Binding-site contacts:
Ligand atom ND2 contacts residue VAL204 of chain 1.A at 2.9 Å (h-bond).
Ligand atom O contacts residue ALA70 of chain 1.A at 4.0 Å.
Ligand atom CG contacts residue ARG66 of chain 1.A at 3.6 Å.
Ligand atom CB contacts residue ALA70 of chain 1.A at 3.7 Å (hydrophobic).
Ligand atom OD1 contacts residue ARG66 of chain 1.A at 2.9 Å (salt-bridge).
Ligand atom CG contacts residue TYR118 of chain 1.A at 3.7 Å (hydrophobic).
Ligand atom ND2 contacts residue VAL69 of chain 1.A at 3.3 Å (h-bond).
Ligand atom ND2 contacts residue GLY206 of chain 1.A at 2.9 Å (h-bond).
Ligand atom CG contacts residue TRP205 of chain 1.A at 4.0 Å (hydrophobic).
Ligand atom OD1 contacts residue VAL69 of chain 1.A at 3.2 Å (h-bond).
Ligand atom CB contacts residue TRP205 of chain 1.A at 3.5 Å (hydrophobic).
Ligand atom OD1 contacts residue TRP205 of chain 1.A at 3.9 Å.
Ligand atom OD1 contacts residue PRO68 of chain 1.A at 3.4 Å.
Ligand atom ND2 contacts residue ARG66 of chain 1.A at 3.5 Å (salt-bridge).
Ligand atom CB contacts residue VAL69 of chain 1.A at 3.5 Å (hydrophobic).
Ligand atom CA contacts residue TRP205 of chain 1.A at 3.6 Å (hydrophobic).
Ligand atom CG1 contacts residue TYR118 of chain 1.A at 3.8 Å (hydrophobic).
Ligand atom ND2 contacts residue TRP205 of chain 1.A at 3.7 Å.
Ligand atom OD1 contacts residue VAL204 of chain 1.A at 3.5 Å.
Ligand atom OD1 contacts residue THR100 of chain 1.A at 2.9 Å (h-bond).
Ligand atom CB contacts residue VAL204 of chain 1.A at 3.4 Å (hydrophobic).
Ligand atom CG contacts residue THR100 of chain 1.A at 3.6 Å.
Ligand atom OD1 contacts residue GLY206 of chain 1.A at 3.2 Å.
Ligand atom O contacts residue TYR118 of chain 1.A at 3.5 Å (h-bond).
Ligand atom N contacts residue TRP205 of chain 1.A at 4.0 Å.
Ligand atom CB contacts residue GLY206 of chain 1.A at 3.9 Å.
Ligand atom CG contacts residue VAL69 of chain 1.A at 3.1 Å (hydrophobic).
Ligand atom CG contacts residue VAL204 of chain 1.A at 3.5 Å (hydrophobic).
Ligand atom ND2 contacts residue TYR118 of chain 1.A at 2.9 Å (h-bond).
Ligand atom OD1 contacts residue GLY99 of chain 1.A at 3.2 Å.
Ligand atom CB contacts residue TYR118 of chain 1.A at 3.5 Å (hydrophobic).
Ligand atom O contacts residue VAL204 of chain 1.A at 3.6 Å.
Ligand atom O contacts residue TRP205 of chain 1.A at 3.4 Å.
Ligand atom O contacts residue PRO68 of chain 1.A at 4.0 Å.
Ligand atom CG contacts residue GLY206 of chain 1.A at 3.8 Å.
Ligand atom C contacts residue TRP205 of chain 1.A at 3.6 Å (hydrophobic).
Ligand atom O contacts residue GLY206 of chain 1.A at 2.9 Å (h-bond).
Ligand atom CD1 contacts residue TYR118 of chain 1.A at 4.0 Å (hydrophobic).
Ligand atom C contacts residue GLY206 of chain 1.A at 4.1 Å.
Ligand atom ND2 contacts residue THR100 of chain 1.A at 2.9 Å (h-bond).

Sequence of chain 1.A:
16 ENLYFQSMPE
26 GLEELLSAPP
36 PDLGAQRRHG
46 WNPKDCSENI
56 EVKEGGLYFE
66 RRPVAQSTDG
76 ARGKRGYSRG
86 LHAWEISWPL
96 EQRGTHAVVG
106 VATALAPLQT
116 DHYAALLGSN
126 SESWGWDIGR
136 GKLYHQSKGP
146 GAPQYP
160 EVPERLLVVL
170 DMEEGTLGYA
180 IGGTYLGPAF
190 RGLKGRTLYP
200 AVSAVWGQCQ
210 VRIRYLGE

This small molecule binds to this protein.
Small molecule (SMILES): CC[C@H](C)[C@@H]1NC(=O)CCCNC(=O)[C@H](CC(N)=O)NC(=O)[C@H](CC(N)=O)NC(=O)[C@H](CC(N)=O)NC1=O